Sequence of chain 1.C:
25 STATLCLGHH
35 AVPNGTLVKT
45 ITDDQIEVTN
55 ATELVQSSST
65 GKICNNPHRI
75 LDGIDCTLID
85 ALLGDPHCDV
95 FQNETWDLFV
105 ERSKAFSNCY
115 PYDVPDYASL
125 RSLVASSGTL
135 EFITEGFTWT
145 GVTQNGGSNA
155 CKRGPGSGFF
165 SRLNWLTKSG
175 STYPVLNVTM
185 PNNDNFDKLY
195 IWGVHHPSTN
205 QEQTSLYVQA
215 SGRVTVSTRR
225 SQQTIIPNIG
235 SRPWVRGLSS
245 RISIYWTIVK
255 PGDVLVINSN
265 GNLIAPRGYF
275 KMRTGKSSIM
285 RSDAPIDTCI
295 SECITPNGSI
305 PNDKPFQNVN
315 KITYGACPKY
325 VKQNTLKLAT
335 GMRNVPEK

The small molecule below binds the protein below.
Small molecule (SMILES): CC(=O)N[C@H]1[C@H](O[C@H]2[C@H](O)[C@@H](NC(C)=O)CO[C@@H]2CO)O[C@H](CO)[C@@H](O[C@@H]2O[C@H](CO[C@H]3O[C@H](CO)[C@@H](O)[C@H](O)[C@@H]3O)[C@@H](O)[C@H](O[C@H]3O[C@H](CO)[C@@H](O)[C@H](O)[C@@H]3O)[C@@H]2O)[C@@H]1O

Binding-site contacts:
Ligand atom O7 contacts residue ARG236 of chain 1.C at 3.7 Å.
Ligand atom N2 contacts residue SER235 of chain 1.C at 3.8 Å.
Ligand atom O5 contacts residue ASN181 of chain 1.A at 2.3 Å (h-bond).
Ligand atom C2 contacts residue SER235 of chain 1.C at 4.2 Å.
Ligand atom C3 contacts residue ASN181 of chain 1.A at 3.8 Å.
Ligand atom C5 contacts residue TRP238 of chain 1.C at 4.3 Å (hydrophobic).
Ligand atom C4 contacts residue TRP238 of chain 1.C at 3.9 Å (hydrophobic).
Ligand atom O5 contacts residue TRP238 of chain 1.C at 3.8 Å.
Ligand atom C7 contacts residue ASN181 of chain 1.A at 3.1 Å.
Ligand atom C7 contacts residue PRO237 of chain 1.C at 4.3 Å (hydrophobic).
Ligand atom C1 contacts residue TRP238 of chain 1.C at 4.4 Å (hydrophobic).
Ligand atom C8 contacts residue VAL260 of chain 1.A at 4.4 Å (hydrophobic).
Ligand atom C2 contacts residue TRP238 of chain 1.C at 4.0 Å (hydrophobic).
Ligand atom C8 contacts residue ASN181 of chain 1.A at 4.3 Å.
Ligand atom C8 contacts residue VAL258 of chain 1.A at 3.6 Å (hydrophobic).
Ligand atom O7 contacts residue TRP238 of chain 1.C at 2.8 Å (h-bond).
Ligand atom C1 contacts residue TRP238 of chain 1.C at 4.2 Å (hydrophobic).
Ligand atom C1 contacts residue SER235 of chain 1.C at 3.5 Å.
Ligand atom C5 contacts residue ASN181 of chain 1.A at 3.6 Å.
Ligand atom O5 contacts residue TRP238 of chain 1.C at 4.2 Å.
Ligand atom C5 contacts residue TRP238 of chain 1.C at 3.7 Å (hydrophobic).
Ligand atom C4 contacts residue ASN181 of chain 1.A at 4.2 Å.
Ligand atom C2 contacts residue ASN181 of chain 1.A at 2.5 Å.
Ligand atom C3 contacts residue TRP238 of chain 1.C at 4.3 Å (hydrophobic).
Ligand atom O7 contacts residue PRO237 of chain 1.C at 3.4 Å.
Ligand atom N2 contacts residue TRP238 of chain 1.C at 4.2 Å.
Ligand atom O6 contacts residue THR183 of chain 1.A at 3.3 Å.
Ligand atom C1 contacts residue ASN181 of chain 1.A at 1.4 Å.
Ligand atom C8 contacts residue THR183 of chain 1.A at 3.9 Å.
Ligand atom N2 contacts residue ASN181 of chain 1.A at 2.9 Å (h-bond).
Ligand atom C6 contacts residue THR183 of chain 1.A at 3.6 Å.
Ligand atom C8 contacts residue PRO237 of chain 1.C at 4.4 Å (hydrophobic).
Ligand atom C6 contacts residue TRP238 of chain 1.C at 4.0 Å (hydrophobic).
Ligand atom C8 contacts residue TRP238 of chain 1.C at 4.4 Å (hydrophobic).
Ligand atom O5 contacts residue SER235 of chain 1.C at 4.5 Å.
Ligand atom O7 contacts residue ASN181 of chain 1.A at 3.0 Å (h-bond).
Ligand atom O3 contacts residue TRP238 of chain 1.C at 3.6 Å.
Ligand atom C6 contacts residue TRP238 of chain 1.C at 4.0 Å (hydrophobic).
Ligand atom O6 contacts residue TRP238 of chain 1.C at 4.0 Å.
Ligand atom C7 contacts residue TRP238 of chain 1.C at 3.7 Å (hydrophobic).

Sequence of chain 1.A:
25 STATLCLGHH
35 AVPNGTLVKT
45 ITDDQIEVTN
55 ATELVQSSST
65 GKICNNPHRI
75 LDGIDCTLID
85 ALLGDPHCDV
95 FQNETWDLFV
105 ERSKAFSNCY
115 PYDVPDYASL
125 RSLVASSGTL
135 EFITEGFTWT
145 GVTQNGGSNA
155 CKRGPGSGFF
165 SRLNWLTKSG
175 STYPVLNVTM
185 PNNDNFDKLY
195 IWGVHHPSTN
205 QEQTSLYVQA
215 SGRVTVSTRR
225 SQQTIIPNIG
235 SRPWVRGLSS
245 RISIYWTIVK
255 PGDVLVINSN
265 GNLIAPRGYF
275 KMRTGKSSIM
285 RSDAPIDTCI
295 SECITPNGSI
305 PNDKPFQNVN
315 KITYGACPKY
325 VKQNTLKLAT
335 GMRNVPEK